Binding-site contacts:
Ligand atom C contacts residue THR469 of chain 1.B at 4.0 Å.
Ligand atom C4 contacts residue ASP468 of chain 1.B at 4.2 Å.
Ligand atom C2 contacts residue ASP468 of chain 1.B at 3.0 Å.
Ligand atom C3 contacts residue TYR470 of chain 1.B at 4.1 Å (hydrophobic).
Ligand atom C2 contacts residue THR469 of chain 1.B at 4.5 Å.
Ligand atom C3 contacts residue THR469 of chain 1.B at 4.3 Å.
Ligand atom C1 contacts residue THR469 of chain 1.C at 3.9 Å.
Ligand atom N contacts residue THR469 of chain 1.C at 3.3 Å (h-bond).
Ligand atom N contacts residue ASP468 of chain 1.B at 3.9 Å.
Ligand atom C3 contacts residue THR469 of chain 1.C at 3.3 Å.
Ligand atom C3 contacts residue ARG471 of chain 1.C at 3.6 Å.
Ligand atom N2 contacts residue THR469 of chain 1.C at 4.4 Å.
Ligand atom C3 contacts residue ASP468 of chain 1.B at 3.3 Å.
Ligand atom N2 contacts residue TYR470 of chain 1.C at 4.1 Å.
Ligand atom C2 contacts residue THR469 of chain 1.C at 3.9 Å.
Ligand atom N3 contacts residue ASP468 of chain 1.C at 4.1 Å.
Ligand atom N contacts residue ASP468 of chain 1.C at 4.5 Å.
Ligand atom N1 contacts residue ASP468 of chain 1.C at 3.6 Å.
Ligand atom N2 contacts residue ARG471 of chain 1.B at 3.7 Å.
Ligand atom C1 contacts residue THR469 of chain 1.B at 4.1 Å.
Ligand atom N contacts residue THR469 of chain 1.B at 3.6 Å (h-bond).
Ligand atom O contacts residue THR469 of chain 1.C at 3.8 Å.
Ligand atom O contacts residue ASP468 of chain 1.B at 3.9 Å.
Ligand atom N1 contacts residue THR469 of chain 1.C at 3.7 Å.
Ligand atom N2 contacts residue THR469 of chain 1.B at 3.4 Å (h-bond).
Ligand atom C contacts residue ASP468 of chain 1.B at 3.5 Å.
Ligand atom N1 contacts residue THR469 of chain 1.B at 3.8 Å.
Ligand atom C4 contacts residue THR469 of chain 1.C at 3.8 Å.
Ligand atom C4 contacts residue ASP468 of chain 1.C at 3.6 Å.
Ligand atom N contacts residue ARG471 of chain 1.B at 4.3 Å.
Ligand atom C2 contacts residue ARG471 of chain 1.C at 4.3 Å.
Ligand atom N3 contacts residue THR469 of chain 1.B at 2.9 Å (h-bond).
Ligand atom N3 contacts residue ARG471 of chain 1.B at 3.6 Å (salt-bridge).
Ligand atom C4 contacts residue THR469 of chain 1.B at 3.5 Å.
Ligand atom N contacts residue TYR470 of chain 1.B at 4.0 Å.
Ligand atom C1 contacts residue ASP468 of chain 1.B at 3.4 Å.
Ligand atom N contacts residue TYR470 of chain 1.C at 4.5 Å.
Ligand atom N contacts residue ARG471 of chain 1.C at 3.8 Å.
Ligand atom N1 contacts residue ASP468 of chain 1.B at 4.0 Å.
Ligand atom N2 contacts residue ASP468 of chain 1.C at 3.2 Å (salt-bridge).

A protein and the small-molecule ligand that binds it are described below.
Small molecule (SMILES): COc1ccnc(NN)n1

Sequence of chain 1.C:
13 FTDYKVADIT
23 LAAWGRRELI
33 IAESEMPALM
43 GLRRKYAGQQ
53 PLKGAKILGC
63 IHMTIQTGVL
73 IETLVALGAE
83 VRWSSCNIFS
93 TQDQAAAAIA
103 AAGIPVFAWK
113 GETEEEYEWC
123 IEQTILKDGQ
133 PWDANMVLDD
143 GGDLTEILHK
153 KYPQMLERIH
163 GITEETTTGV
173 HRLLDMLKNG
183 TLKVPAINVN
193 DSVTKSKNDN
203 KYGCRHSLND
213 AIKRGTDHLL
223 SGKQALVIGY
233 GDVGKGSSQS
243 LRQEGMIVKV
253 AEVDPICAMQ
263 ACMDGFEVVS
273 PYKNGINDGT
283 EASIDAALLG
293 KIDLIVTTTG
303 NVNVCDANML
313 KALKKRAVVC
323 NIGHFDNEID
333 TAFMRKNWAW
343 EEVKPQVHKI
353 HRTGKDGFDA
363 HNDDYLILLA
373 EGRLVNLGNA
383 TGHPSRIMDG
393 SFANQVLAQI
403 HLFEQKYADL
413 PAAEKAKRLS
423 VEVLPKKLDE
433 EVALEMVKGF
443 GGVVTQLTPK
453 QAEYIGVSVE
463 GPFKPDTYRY

Sequence of chain 1.B:
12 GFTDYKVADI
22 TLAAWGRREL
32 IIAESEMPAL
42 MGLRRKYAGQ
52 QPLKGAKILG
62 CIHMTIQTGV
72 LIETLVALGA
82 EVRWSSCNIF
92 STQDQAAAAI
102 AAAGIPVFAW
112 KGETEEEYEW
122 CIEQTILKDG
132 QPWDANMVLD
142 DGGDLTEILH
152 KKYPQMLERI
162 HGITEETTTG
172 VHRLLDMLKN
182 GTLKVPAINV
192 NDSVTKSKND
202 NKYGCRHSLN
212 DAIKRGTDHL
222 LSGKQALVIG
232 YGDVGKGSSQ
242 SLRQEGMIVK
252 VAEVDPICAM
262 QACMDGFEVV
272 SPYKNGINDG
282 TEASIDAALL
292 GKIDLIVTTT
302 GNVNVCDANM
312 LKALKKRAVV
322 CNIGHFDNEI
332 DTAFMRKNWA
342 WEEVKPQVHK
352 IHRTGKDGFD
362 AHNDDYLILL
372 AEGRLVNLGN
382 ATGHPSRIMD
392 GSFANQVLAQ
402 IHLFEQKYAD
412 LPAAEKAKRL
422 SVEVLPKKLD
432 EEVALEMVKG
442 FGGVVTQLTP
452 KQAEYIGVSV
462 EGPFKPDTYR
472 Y